Sequence of chain 6.A:
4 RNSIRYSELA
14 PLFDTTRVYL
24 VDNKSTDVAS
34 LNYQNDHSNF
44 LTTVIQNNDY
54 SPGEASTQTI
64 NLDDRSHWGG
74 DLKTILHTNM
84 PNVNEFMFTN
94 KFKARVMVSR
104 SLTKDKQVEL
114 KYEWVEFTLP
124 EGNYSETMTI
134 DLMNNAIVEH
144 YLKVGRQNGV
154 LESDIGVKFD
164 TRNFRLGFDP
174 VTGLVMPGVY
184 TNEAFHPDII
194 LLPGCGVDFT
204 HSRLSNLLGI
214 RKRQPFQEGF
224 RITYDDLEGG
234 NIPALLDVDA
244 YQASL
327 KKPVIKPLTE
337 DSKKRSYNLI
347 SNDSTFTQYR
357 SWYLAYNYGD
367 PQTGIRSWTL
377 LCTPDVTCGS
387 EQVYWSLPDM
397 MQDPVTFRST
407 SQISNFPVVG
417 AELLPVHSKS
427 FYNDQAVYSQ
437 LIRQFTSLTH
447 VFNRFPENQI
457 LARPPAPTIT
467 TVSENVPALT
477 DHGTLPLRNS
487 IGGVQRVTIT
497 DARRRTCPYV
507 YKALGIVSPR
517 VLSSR

Binding-site contacts:
Ligand atom C9 contacts residue C151 of chain 6.D at 3.4 Å.
Ligand atom O1S contacts residue PHE223 of chain 6.A at 4.5 Å.
Ligand atom C11 contacts residue C151 of chain 6.D at 3.5 Å.
Ligand atom C1 contacts residue TRP374 of chain 6.A at 3.6 Å (hydrophobic).
Ligand atom C16 contacts residue ASP229 of chain 6.A at 4.3 Å.
Ligand atom C12 contacts residue C151 of chain 6.D at 3.4 Å.
Ligand atom S1 contacts residue TRP374 of chain 6.A at 4.0 Å.
Ligand atom O3S contacts residue PHE223 of chain 6.A at 3.9 Å.
Ligand atom O1S contacts residue LYS215 of chain 6.A at 2.7 Å (salt-bridge).
Ligand atom S1 contacts residue ARG224 of chain 6.A at 4.3 Å.
Ligand atom C2 contacts residue TRP374 of chain 6.A at 4.1 Å (hydrophobic).
Ligand atom S1 contacts residue LYS215 of chain 6.A at 4.1 Å.
Ligand atom O3S contacts residue GLY222 of chain 6.A at 2.9 Å (h-bond).
Ligand atom C10 contacts residue C151 of chain 6.D at 3.4 Å.
Ligand atom O3S contacts residue TRP374 of chain 6.A at 3.3 Å.
Ligand atom C3 contacts residue TRP374 of chain 6.A at 4.3 Å (hydrophobic).
Ligand atom O2S contacts residue ARG224 of chain 6.A at 4.5 Å.
Ligand atom O3S contacts residue ARG224 of chain 6.A at 2.9 Å (salt-bridge).
Ligand atom C5 contacts residue C151 of chain 6.D at 4.0 Å.
Ligand atom S1 contacts residue GLY222 of chain 6.A at 3.0 Å (h-bond).
Ligand atom C7 contacts residue C151 of chain 6.D at 3.4 Å.
Ligand atom C6 contacts residue C151 of chain 6.D at 4.2 Å.
Ligand atom O1S contacts residue GLY222 of chain 6.A at 2.3 Å (h-bond).
Ligand atom O1S contacts residue TRP374 of chain 6.A at 4.3 Å.
Ligand atom O2S contacts residue GLY222 of chain 6.A at 3.3 Å (h-bond).
Ligand atom C13 contacts residue C151 of chain 6.D at 4.5 Å.
Ligand atom C8 contacts residue C151 of chain 6.D at 3.7 Å.

A protein and the small-molecule ligand that binds it are described below.
Small molecule (SMILES): CCCCCCCCCCCC[N+](C)(C)CCCS(=O)(=O)O